A protein and the small-molecule ligand that binds it are described below.
Small molecule (SMILES): CC(=O)N[C@@H]1[C@@H](O[C@@H]2O[C@H](CO)[C@H](O)[C@H](O)[C@H]2O)[C@@H](O)[C@@H](CO)O[C@@H]1O

Binding-site contacts:
Ligand atom C2 contacts residue ASN86 of chain 1.D at 3.8 Å.
Ligand atom O6 contacts residue HIS60 of chain 1.D at 3.6 Å.
Ligand atom O6 contacts residue GLY108 of chain 1.D at 3.7 Å.
Ligand atom O4 contacts residue CYS110 of chain 1.D at 3.5 Å.
Ligand atom O6 contacts residue TRP84 of chain 1.D at 3.9 Å.
Ligand atom C5 contacts residue TRP187 of chain 1.D at 3.7 Å (hydrophobic).
Ligand atom O5 contacts residue TRP62 of chain 1.D at 3.5 Å (h-bond).
Ligand atom C1 contacts residue TRP62 of chain 1.D at 3.6 Å (hydrophobic).
Ligand atom C4 contacts residue TRP156 of chain 1.D at 3.6 Å (hydrophobic).
Ligand atom C8 contacts residue TRP62 of chain 1.D at 4.0 Å (hydrophobic).
Ligand atom O7 contacts residue ASN86 of chain 1.D at 3.6 Å.
Ligand atom O6 contacts residue ASN86 of chain 1.D at 3.8 Å.
Ligand atom C4 contacts residue ASP134 of chain 1.D at 3.6 Å.
Ligand atom O6 contacts residue GLY132 of chain 1.D at 3.4 Å.
Ligand atom O7 contacts residue SER87 of chain 1.D at 3.4 Å (h-bond).
Ligand atom C3 contacts residue TRP156 of chain 1.D at 3.9 Å (hydrophobic).
Ligand atom C3 contacts residue TRP187 of chain 1.D at 4.1 Å (hydrophobic).
Ligand atom O6 contacts residue TRP62 of chain 1.D at 3.8 Å.
Ligand atom O4 contacts residue ASP134 of chain 1.D at 2.6 Å (salt-bridge).
Ligand atom O3 contacts residue GLN135 of chain 1.D at 4.0 Å.
Ligand atom C6 contacts residue TRP187 of chain 1.D at 4.0 Å (hydrophobic).
Ligand atom O6 contacts residue TRP84 of chain 1.D at 3.9 Å.
Ligand atom C4 contacts residue TRP187 of chain 1.D at 3.8 Å (hydrophobic).
Ligand atom O1 contacts residue TRP62 of chain 1.D at 4.0 Å.
Ligand atom C6 contacts residue TRP187 of chain 1.D at 4.1 Å (hydrophobic).
Ligand atom O4 contacts residue ASN86 of chain 1.D at 3.6 Å.
Ligand atom C5 contacts residue TRP187 of chain 1.D at 4.1 Å (hydrophobic).
Ligand atom O4 contacts residue GLY132 of chain 1.D at 4.0 Å.
Ligand atom O3 contacts residue ASP134 of chain 1.D at 2.7 Å (salt-bridge).
Ligand atom C5 contacts residue ASN86 of chain 1.D at 4.0 Å.
Ligand atom C6 contacts residue TRP84 of chain 1.D at 3.8 Å (hydrophobic).
Ligand atom C2 contacts residue CYS110 of chain 1.D at 3.8 Å (hydrophobic).
Ligand atom C6 contacts residue TRP84 of chain 1.D at 3.7 Å (hydrophobic).
Ligand atom O4 contacts residue ASN86 of chain 1.D at 3.8 Å.
Ligand atom O3 contacts residue TRP156 of chain 1.D at 3.8 Å.
Ligand atom O3 contacts residue ASN86 of chain 1.D at 3.5 Å (h-bond).
Ligand atom C1 contacts residue ASN86 of chain 1.D at 3.4 Å.
Ligand atom O4 contacts residue TRP84 of chain 1.D at 3.3 Å.
Ligand atom O5 contacts residue ASN86 of chain 1.D at 2.9 Å (h-bond).
Ligand atom C3 contacts residue ASP134 of chain 1.D at 3.8 Å.

Sequence of chain 1.D:
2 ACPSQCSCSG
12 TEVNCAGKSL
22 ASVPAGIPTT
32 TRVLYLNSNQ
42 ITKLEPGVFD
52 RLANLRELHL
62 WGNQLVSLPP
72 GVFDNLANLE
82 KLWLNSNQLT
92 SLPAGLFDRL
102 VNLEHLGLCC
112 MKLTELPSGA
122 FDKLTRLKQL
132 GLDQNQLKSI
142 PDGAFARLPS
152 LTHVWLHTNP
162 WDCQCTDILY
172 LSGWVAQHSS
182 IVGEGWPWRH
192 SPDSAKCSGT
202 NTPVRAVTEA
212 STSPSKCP